Binding-site contacts:
Ligand atom O7 contacts residue PRO60 of chain 1.A at 2.9 Å (h-bond).
Ligand atom C1 contacts residue PRO60 of chain 1.A at 4.3 Å (hydrophobic).
Ligand atom O3 contacts residue PRO59 of chain 1.A at 3.9 Å.
Ligand atom O7 contacts residue VAL61 of chain 1.A at 4.2 Å.
Ligand atom O7 contacts residue ASN55 of chain 1.A at 4.3 Å.
Ligand atom C2 contacts residue ASN62 of chain 1.A at 2.5 Å.
Ligand atom O7 contacts residue PRO59 of chain 1.A at 4.1 Å.
Ligand atom C7 contacts residue ASN62 of chain 1.A at 3.4 Å.
Ligand atom C8 contacts residue ASN62 of chain 1.A at 3.6 Å.
Ligand atom O7 contacts residue ASN62 of chain 1.A at 4.3 Å.
Ligand atom C4 contacts residue ASN62 of chain 1.A at 4.2 Å.
Ligand atom C2 contacts residue PRO60 of chain 1.A at 4.1 Å (hydrophobic).
Ligand atom N2 contacts residue PRO60 of chain 1.A at 2.9 Å (h-bond).
Ligand atom C7 contacts residue PRO60 of chain 1.A at 3.3 Å (hydrophobic).
Ligand atom N2 contacts residue ASN62 of chain 1.A at 2.9 Å (h-bond).
Ligand atom N2 contacts residue PRO59 of chain 1.A at 4.2 Å.
Ligand atom O5 contacts residue ASN62 of chain 1.A at 2.4 Å (h-bond).
Ligand atom C3 contacts residue ASN62 of chain 1.A at 3.8 Å.
Ligand atom C1 contacts residue ASN62 of chain 1.A at 1.4 Å.
Ligand atom C5 contacts residue ASN62 of chain 1.A at 3.7 Å.

This small molecule binds to this protein.
Small molecule (SMILES): CC(=O)N[C@@H]1[C@@H](O)[C@H](O)[C@@H](CO)O[C@H]1O

Sequence of chain 1.A:
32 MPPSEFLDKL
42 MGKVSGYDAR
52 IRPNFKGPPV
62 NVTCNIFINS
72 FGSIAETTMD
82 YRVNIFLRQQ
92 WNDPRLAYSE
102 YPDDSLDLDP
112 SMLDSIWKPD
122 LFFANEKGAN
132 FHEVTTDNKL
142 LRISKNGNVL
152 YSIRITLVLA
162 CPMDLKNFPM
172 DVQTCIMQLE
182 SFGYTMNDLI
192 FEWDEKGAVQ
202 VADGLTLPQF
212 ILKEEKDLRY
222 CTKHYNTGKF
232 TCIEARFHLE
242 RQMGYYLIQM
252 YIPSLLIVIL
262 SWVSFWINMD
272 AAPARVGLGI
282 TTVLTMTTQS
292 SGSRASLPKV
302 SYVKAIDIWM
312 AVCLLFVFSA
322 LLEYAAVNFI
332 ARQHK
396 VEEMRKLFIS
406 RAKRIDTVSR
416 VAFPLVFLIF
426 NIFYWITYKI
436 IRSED